Sequence of chain 2.F:
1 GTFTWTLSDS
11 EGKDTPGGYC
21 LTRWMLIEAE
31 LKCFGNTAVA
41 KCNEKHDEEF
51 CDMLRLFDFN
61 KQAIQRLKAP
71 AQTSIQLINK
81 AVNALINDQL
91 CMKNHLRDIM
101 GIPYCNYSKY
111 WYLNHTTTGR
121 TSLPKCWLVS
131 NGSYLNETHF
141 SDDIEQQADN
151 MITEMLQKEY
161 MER

Sequence of chain 2.A:
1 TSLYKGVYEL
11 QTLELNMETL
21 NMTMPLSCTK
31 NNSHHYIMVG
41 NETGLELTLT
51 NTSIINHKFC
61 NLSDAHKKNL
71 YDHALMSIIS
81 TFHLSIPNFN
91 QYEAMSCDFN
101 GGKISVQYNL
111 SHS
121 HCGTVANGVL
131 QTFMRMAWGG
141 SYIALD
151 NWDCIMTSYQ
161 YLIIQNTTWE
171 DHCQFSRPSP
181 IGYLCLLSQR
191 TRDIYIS

Binding-site contacts:
Ligand atom O7 contacts residue TYR112 of chain 2.F at 2.5 Å (h-bond).
Ligand atom N2 contacts residue GLN11 of chain 2.A at 4.3 Å.
Ligand atom O5 contacts residue ASN114 of chain 2.F at 2.2 Å (h-bond).
Ligand atom C8 contacts residue TYR112 of chain 2.F at 3.6 Å (hydrophobic).
Ligand atom O5 contacts residue GLN11 of chain 2.A at 3.9 Å.
Ligand atom C5 contacts residue ASN114 of chain 2.F at 3.5 Å.
Ligand atom C7 contacts residue LYS32 of chain 2.F at 4.3 Å.
Ligand atom C1 contacts residue ASN114 of chain 2.F at 1.4 Å.
Ligand atom C8 contacts residue PHE34 of chain 2.F at 3.8 Å (hydrophobic).
Ligand atom C8 contacts residue THR121 of chain 2.F at 4.0 Å.
Ligand atom C2 contacts residue ASN114 of chain 2.F at 2.5 Å.
Ligand atom C7 contacts residue TYR112 of chain 2.F at 3.4 Å (hydrophobic).
Ligand atom C7 contacts residue ASN114 of chain 2.F at 3.6 Å.
Ligand atom C7 contacts residue GLN11 of chain 2.A at 4.0 Å.
Ligand atom C8 contacts residue CYS33 of chain 2.F at 3.6 Å (hydrophobic).
Ligand atom C2 contacts residue GLN11 of chain 2.A at 4.0 Å.
Ligand atom C3 contacts residue ASN114 of chain 2.F at 3.8 Å.
Ligand atom O6 contacts residue GLN11 of chain 2.A at 4.0 Å.
Ligand atom C4 contacts residue ASN114 of chain 2.F at 4.2 Å.
Ligand atom O6 contacts residue ASN114 of chain 2.F at 4.3 Å.
Ligand atom O7 contacts residue GLN11 of chain 2.A at 3.2 Å (h-bond).
Ligand atom C8 contacts residue LYS32 of chain 2.F at 4.2 Å.
Ligand atom C1 contacts residue GLN11 of chain 2.A at 3.8 Å.
Ligand atom N2 contacts residue ASN114 of chain 2.F at 3.0 Å (h-bond).
Ligand atom C1 contacts residue GLY119 of chain 2.F at 4.3 Å.
Ligand atom O7 contacts residue LYS32 of chain 2.F at 3.8 Å.
Ligand atom O7 contacts residue ASN114 of chain 2.F at 3.7 Å.

The small molecule below binds the protein below.
Small molecule (SMILES): CC(=O)N[C@H]1[C@H](O[C@H]2[C@H](O)[C@@H](NC(C)=O)CO[C@@H]2CO)O[C@H](CO)[C@@H](O)[C@@H]1O